Sequence of chain 1.A:
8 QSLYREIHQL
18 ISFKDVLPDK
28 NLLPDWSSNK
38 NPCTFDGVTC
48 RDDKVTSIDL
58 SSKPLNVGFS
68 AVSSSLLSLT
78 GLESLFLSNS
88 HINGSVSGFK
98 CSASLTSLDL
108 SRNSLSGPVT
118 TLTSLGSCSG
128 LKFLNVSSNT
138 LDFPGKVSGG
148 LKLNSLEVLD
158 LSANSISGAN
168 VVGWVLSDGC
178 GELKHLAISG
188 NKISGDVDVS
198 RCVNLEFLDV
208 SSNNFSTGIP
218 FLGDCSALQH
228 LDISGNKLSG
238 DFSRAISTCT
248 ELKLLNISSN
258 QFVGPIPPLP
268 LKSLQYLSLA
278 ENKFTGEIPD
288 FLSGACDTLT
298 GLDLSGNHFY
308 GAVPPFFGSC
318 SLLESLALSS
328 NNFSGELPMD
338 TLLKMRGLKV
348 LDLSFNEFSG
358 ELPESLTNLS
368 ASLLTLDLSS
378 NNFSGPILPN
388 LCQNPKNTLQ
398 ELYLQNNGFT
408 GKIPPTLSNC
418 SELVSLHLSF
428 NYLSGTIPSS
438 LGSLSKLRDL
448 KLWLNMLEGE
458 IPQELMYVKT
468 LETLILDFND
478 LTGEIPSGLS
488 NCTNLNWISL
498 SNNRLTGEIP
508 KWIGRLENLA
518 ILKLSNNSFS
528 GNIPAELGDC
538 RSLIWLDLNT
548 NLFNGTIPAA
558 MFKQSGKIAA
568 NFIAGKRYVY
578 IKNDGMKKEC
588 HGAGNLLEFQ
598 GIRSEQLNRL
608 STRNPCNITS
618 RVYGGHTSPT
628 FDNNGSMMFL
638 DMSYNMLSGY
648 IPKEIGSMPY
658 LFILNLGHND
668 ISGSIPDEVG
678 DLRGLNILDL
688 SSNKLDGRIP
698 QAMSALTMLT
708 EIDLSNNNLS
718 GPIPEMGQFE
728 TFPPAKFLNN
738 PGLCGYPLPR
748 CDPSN

A small-molecule ligand and the protein it binds are described below.
Small molecule (SMILES): CC(=O)N[C@H]1[C@H](O[C@H]2[C@H](O)[C@@H](NC(C)=O)CO[C@@H]2CO)O[C@H](CO)[C@@H](O[C@@H]2O[C@H](CO)[C@@H](O[C@@H]3O[C@H](CO)[C@@H](O)[C@H](O)[C@H]3NC(C)=O)[C@H](O)[C@H]2NC(C)=O)[C@@H]1O

Binding-site contacts:
Ligand atom O3 contacts residue ARG610 of chain 1.A at 4.1 Å.
Ligand atom C5 contacts residue THR609 of chain 1.A at 3.5 Å.
Ligand atom C6 contacts residue SER608 of chain 1.A at 2.9 Å.
Ligand atom O6 contacts residue ARG610 of chain 1.A at 3.4 Å (salt-bridge).
Ligand atom N2 contacts residue ASN523 of chain 1.A at 3.0 Å (h-bond).
Ligand atom C4 contacts residue ARG610 of chain 1.A at 3.5 Å.
Ligand atom O4 contacts residue THR609 of chain 1.A at 3.7 Å.
Ligand atom C5 contacts residue ASN611 of chain 1.A at 4.1 Å.
Ligand atom C8 contacts residue HIS588 of chain 1.A at 3.6 Å.
Ligand atom C1 contacts residue ARG610 of chain 1.A at 4.0 Å.
Ligand atom C1 contacts residue ASN499 of chain 1.A at 3.8 Å.
Ligand atom O5 contacts residue THR609 of chain 1.A at 4.2 Å.
Ligand atom C7 contacts residue GLU586 of chain 1.A at 4.0 Å.
Ligand atom C3 contacts residue ARG610 of chain 1.A at 4.1 Å.
Ligand atom C5 contacts residue ARG610 of chain 1.A at 4.0 Å.
Ligand atom O6 contacts residue PRO612 of chain 1.A at 3.6 Å.
Ligand atom C7 contacts residue PRO612 of chain 1.A at 4.0 Å (hydrophobic).
Ligand atom O6 contacts residue THR609 of chain 1.A at 3.7 Å.
Ligand atom C7 contacts residue ASN523 of chain 1.A at 3.7 Å.
Ligand atom C4 contacts residue THR609 of chain 1.A at 3.8 Å.
Ligand atom C2 contacts residue ASN499 of chain 1.A at 4.2 Å.
Ligand atom C6 contacts residue ASN611 of chain 1.A at 3.8 Å.
Ligand atom O4 contacts residue SER608 of chain 1.A at 4.0 Å.
Ligand atom C1 contacts residue ASN523 of chain 1.A at 1.4 Å.
Ligand atom C6 contacts residue THR609 of chain 1.A at 3.3 Å.
Ligand atom O5 contacts residue ASN499 of chain 1.A at 3.9 Å.
Ligand atom O7 contacts residue ASN523 of chain 1.A at 3.8 Å.
Ligand atom C3 contacts residue ASN523 of chain 1.A at 3.8 Å.
Ligand atom C3 contacts residue THR609 of chain 1.A at 3.6 Å.
Ligand atom C8 contacts residue GLU586 of chain 1.A at 3.2 Å.
Ligand atom C2 contacts residue ARG610 of chain 1.A at 4.0 Å.
Ligand atom O7 contacts residue PRO612 of chain 1.A at 3.2 Å.
Ligand atom C2 contacts residue ASN523 of chain 1.A at 2.5 Å.
Ligand atom C6 contacts residue PRO612 of chain 1.A at 3.8 Å (hydrophobic).
Ligand atom O5 contacts residue ARG610 of chain 1.A at 3.9 Å.
Ligand atom O6 contacts residue SER608 of chain 1.A at 3.1 Å (h-bond).
Ligand atom O5 contacts residue ASN523 of chain 1.A at 2.3 Å (h-bond).
Ligand atom C5 contacts residue ASN523 of chain 1.A at 3.6 Å.
Ligand atom O3 contacts residue PRO612 of chain 1.A at 3.6 Å.
Ligand atom C1 contacts residue THR609 of chain 1.A at 4.2 Å.